Sequence of chain 1.G:
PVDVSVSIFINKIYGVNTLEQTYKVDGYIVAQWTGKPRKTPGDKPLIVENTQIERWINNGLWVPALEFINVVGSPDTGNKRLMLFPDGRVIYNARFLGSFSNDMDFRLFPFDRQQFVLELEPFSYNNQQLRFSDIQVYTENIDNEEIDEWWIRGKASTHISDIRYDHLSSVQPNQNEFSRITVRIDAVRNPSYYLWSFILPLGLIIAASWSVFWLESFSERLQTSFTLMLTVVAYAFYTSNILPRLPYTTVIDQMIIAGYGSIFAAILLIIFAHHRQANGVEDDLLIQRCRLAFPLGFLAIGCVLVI

The small molecule below binds the protein below.
Small molecule (SMILES): CN(C)CCCN1c2ccccc2Sc2ccc(Cl)cc21

Binding-site contacts:
Ligand atom C16 contacts residue ASN141 of chain 1.G at 3.3 Å.
Ligand atom N1 contacts residue ILE13 of chain 1.G at 3.8 Å.
Ligand atom C17 contacts residue ILE13 of chain 1.G at 2.9 Å (hydrophobic).
Ligand atom C14 contacts residue ASP148 of chain 1.G at 3.2 Å.
Ligand atom C9 contacts residue ILE10 of chain 1.G at 3.9 Å (hydrophobic).
Ligand atom C15 contacts residue GLU145 of chain 1.G at 3.2 Å.
Ligand atom C15 contacts residue ASN141 of chain 1.G at 3.7 Å.
Ligand atom C9 contacts residue VAL137 of chain 1.G at 3.3 Å (hydrophobic).
Ligand atom N2 contacts residue ASP148 of chain 1.G at 3.6 Å.
Ligand atom N2 contacts residue ASN141 of chain 1.G at 4.0 Å.
Ligand atom S1 contacts residue ILE152 of chain 1.G at 3.4 Å.
Ligand atom N2 contacts residue GLU140 of chain 1.G at 3.9 Å.
Ligand atom CL1 contacts residue THR139 of chain 1.G at 3.6 Å.
Ligand atom C17 contacts residue TRP150 of chain 1.G at 4.0 Å (hydrophobic).
Ligand atom C11 contacts residue THR139 of chain 1.G at 3.9 Å.
Ligand atom C7 contacts residue TRP150 of chain 1.G at 4.0 Å (hydrophobic).
Ligand atom C3 contacts residue ILE13 of chain 1.G at 3.9 Å (hydrophobic).
Ligand atom C16 contacts residue THR139 of chain 1.G at 3.4 Å.
Ligand atom C16 contacts residue GLU140 of chain 1.G at 3.5 Å.
Ligand atom C9 contacts residue THR139 of chain 1.G at 3.7 Å.
Ligand atom S1 contacts residue ILE13 of chain 1.G at 3.9 Å.
Ligand atom N2 contacts residue GLU145 of chain 1.G at 3.3 Å (salt-bridge).
Ligand atom CL1 contacts residue LYS12 of chain 1.G at 3.8 Å.
Ligand atom C5 contacts residue ILE13 of chain 1.G at 3.5 Å (hydrophobic).
Ligand atom C6 contacts residue TRP150 of chain 1.G at 3.4 Å (hydrophobic).
Ligand atom C6 contacts residue PHE116 of chain 1.G at 3.3 Å (hydrophobic).
Ligand atom CL1 contacts residue ILE10 of chain 1.G at 3.2 Å.
Ligand atom C1 contacts residue ILE13 of chain 1.G at 3.5 Å (hydrophobic).
Ligand atom CL1 contacts residue TYR138 of chain 1.G at 4.0 Å.
Ligand atom C8 contacts residue VAL137 of chain 1.G at 3.7 Å (hydrophobic).
Ligand atom C15 contacts residue TRP150 of chain 1.G at 3.2 Å (hydrophobic).
Ligand atom C8 contacts residue ILE13 of chain 1.G at 4.0 Å (hydrophobic).
Ligand atom C16 contacts residue GLU145 of chain 1.G at 3.7 Å.
Ligand atom C5 contacts residue TRP150 of chain 1.G at 3.0 Å (hydrophobic).
Ligand atom C7 contacts residue PHE116 of chain 1.G at 3.5 Å (hydrophobic).
Ligand atom C15 contacts residue ASP148 of chain 1.G at 3.6 Å.
Ligand atom C10 contacts residue THR139 of chain 1.G at 3.4 Å.
Ligand atom CL1 contacts residue ASN11 of chain 1.G at 2.9 Å.
Ligand atom C13 contacts residue THR139 of chain 1.G at 4.0 Å.
Ligand atom C2 contacts residue ILE13 of chain 1.G at 3.9 Å (hydrophobic).